A small-molecule ligand and the protein it binds are described below.
Small molecule (SMILES): CC(=O)N[C@@H]1[C@@H](O)[C@H](O)[C@@H](CO)O[C@H]1O

Binding-site contacts:
Ligand atom O7 contacts residue ASN161 of chain 1.B at 3.2 Å.
Ligand atom O6 contacts residue ASN161 of chain 1.B at 4.0 Å.
Ligand atom C5 contacts residue ASN161 of chain 1.B at 3.8 Å.
Ligand atom C3 contacts residue ASN161 of chain 1.B at 3.8 Å.
Ligand atom C7 contacts residue ASN161 of chain 1.B at 3.2 Å.
Ligand atom C1 contacts residue GLU129 of chain 1.B at 3.6 Å.
Ligand atom C8 contacts residue ASN161 of chain 1.B at 4.3 Å.
Ligand atom O6 contacts residue ASN160 of chain 1.B at 4.3 Å.
Ligand atom C2 contacts residue ASN161 of chain 1.B at 2.5 Å.
Ligand atom C1 contacts residue ASN161 of chain 1.B at 1.4 Å.
Ligand atom O5 contacts residue GLU129 of chain 1.B at 4.2 Å.
Ligand atom C4 contacts residue ASN161 of chain 1.B at 4.3 Å.
Ligand atom N2 contacts residue ASN161 of chain 1.B at 2.8 Å (h-bond).
Ligand atom O5 contacts residue ASN161 of chain 1.B at 2.4 Å (h-bond).

Sequence of chain 1.B:
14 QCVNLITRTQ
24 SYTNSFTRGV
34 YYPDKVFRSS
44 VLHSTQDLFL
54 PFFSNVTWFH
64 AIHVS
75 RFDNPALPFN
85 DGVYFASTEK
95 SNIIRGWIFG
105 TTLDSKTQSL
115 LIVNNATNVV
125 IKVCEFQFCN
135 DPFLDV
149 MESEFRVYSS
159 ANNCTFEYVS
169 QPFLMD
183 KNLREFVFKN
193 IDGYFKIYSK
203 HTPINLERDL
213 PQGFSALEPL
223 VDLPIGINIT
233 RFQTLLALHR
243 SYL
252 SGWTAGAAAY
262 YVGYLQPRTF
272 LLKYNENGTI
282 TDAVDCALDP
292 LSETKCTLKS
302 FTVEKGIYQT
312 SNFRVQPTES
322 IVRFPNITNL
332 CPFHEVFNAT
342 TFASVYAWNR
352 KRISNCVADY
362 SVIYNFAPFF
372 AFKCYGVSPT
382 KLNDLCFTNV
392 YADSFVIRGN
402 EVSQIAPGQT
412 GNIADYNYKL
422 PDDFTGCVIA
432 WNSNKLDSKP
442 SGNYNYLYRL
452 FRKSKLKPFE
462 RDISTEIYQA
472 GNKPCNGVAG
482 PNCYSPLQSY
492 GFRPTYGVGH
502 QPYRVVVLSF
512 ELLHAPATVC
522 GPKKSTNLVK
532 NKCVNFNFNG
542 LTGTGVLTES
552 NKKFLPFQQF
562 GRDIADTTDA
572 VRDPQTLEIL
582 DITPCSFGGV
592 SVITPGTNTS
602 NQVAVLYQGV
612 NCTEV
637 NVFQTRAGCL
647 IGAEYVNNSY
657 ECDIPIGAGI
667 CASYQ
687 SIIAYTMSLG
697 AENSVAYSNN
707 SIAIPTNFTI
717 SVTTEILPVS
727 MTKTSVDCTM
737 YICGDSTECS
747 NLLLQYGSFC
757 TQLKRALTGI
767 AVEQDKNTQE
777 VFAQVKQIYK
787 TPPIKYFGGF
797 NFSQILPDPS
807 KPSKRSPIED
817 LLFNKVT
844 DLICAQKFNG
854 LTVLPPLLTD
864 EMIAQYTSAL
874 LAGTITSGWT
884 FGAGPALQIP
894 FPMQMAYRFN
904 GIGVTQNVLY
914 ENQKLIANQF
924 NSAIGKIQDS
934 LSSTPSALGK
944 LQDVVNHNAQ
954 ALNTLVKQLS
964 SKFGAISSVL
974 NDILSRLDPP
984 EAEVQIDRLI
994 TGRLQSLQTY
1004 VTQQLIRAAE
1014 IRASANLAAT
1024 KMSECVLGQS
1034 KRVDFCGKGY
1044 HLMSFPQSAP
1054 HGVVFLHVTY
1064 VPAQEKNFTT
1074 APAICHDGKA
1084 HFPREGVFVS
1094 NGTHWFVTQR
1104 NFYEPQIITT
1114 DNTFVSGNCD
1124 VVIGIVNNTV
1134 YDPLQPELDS